Binding-site contacts:
Ligand atom OP2 contacts residue ASP242 of chain 32.A at 3.9 Å.
Ligand atom C2' contacts residue LYS25 of chain 32.C at 3.8 Å.
Ligand atom C5' contacts residue ASP242 of chain 32.A at 4.4 Å.

Sequence of chain 32.C:
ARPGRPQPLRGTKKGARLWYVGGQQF

The small molecule below binds the protein below.
Small molecule (SMILES): Nc1ccn([C@H]2C[C@H](O)[C@@H](COP(=O)(O)O)O2)c(=O)n1

Sequence of chain 32.A:
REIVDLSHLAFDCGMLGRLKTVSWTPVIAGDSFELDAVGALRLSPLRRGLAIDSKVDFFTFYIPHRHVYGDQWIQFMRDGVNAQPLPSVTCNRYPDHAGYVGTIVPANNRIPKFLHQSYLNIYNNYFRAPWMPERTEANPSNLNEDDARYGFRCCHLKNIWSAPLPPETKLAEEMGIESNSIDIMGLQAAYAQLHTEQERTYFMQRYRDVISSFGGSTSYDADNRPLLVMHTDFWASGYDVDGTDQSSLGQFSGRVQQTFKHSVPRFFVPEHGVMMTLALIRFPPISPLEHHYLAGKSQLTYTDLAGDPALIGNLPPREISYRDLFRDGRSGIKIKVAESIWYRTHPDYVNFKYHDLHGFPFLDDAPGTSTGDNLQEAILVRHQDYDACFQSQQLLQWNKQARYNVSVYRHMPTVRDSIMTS